The protein below binds the small molecule below.
Small molecule (SMILES): CC(=O)N[C@@H]1[C@@H](O)[C@H](O)[C@@H](CO)O[C@H]1O

Binding-site contacts:
Ligand atom O5 contacts residue ALA737 of chain 1.C at 4.2 Å.
Ligand atom C7 contacts residue ASN1105 of chain 1.C at 3.1 Å.
Ligand atom C8 contacts residue LYS1104 of chain 1.C at 4.0 Å.
Ligand atom O6 contacts residue ALA737 of chain 1.C at 3.8 Å.
Ligand atom C5 contacts residue ALA737 of chain 1.C at 3.8 Å (hydrophobic).
Ligand atom O5 contacts residue ASN1105 of chain 1.C at 2.4 Å (h-bond).
Ligand atom C5 contacts residue ASN1105 of chain 1.C at 3.6 Å.
Ligand atom C2 contacts residue ASN1105 of chain 1.C at 2.4 Å.
Ligand atom C3 contacts residue ASN1105 of chain 1.C at 3.7 Å.
Ligand atom C4 contacts residue ASN1105 of chain 1.C at 4.2 Å.
Ligand atom C1 contacts residue ASN1105 of chain 1.C at 1.4 Å.
Ligand atom C8 contacts residue ASN1105 of chain 1.C at 3.9 Å.
Ligand atom N2 contacts residue ASN1105 of chain 1.C at 2.8 Å (h-bond).
Ligand atom C8 contacts residue GLU1103 of chain 1.C at 4.1 Å.
Ligand atom O7 contacts residue ASN1105 of chain 1.C at 3.0 Å (h-bond).
Ligand atom C6 contacts residue ALA737 of chain 1.C at 2.9 Å (hydrophobic).

Sequence of chain 1.C:
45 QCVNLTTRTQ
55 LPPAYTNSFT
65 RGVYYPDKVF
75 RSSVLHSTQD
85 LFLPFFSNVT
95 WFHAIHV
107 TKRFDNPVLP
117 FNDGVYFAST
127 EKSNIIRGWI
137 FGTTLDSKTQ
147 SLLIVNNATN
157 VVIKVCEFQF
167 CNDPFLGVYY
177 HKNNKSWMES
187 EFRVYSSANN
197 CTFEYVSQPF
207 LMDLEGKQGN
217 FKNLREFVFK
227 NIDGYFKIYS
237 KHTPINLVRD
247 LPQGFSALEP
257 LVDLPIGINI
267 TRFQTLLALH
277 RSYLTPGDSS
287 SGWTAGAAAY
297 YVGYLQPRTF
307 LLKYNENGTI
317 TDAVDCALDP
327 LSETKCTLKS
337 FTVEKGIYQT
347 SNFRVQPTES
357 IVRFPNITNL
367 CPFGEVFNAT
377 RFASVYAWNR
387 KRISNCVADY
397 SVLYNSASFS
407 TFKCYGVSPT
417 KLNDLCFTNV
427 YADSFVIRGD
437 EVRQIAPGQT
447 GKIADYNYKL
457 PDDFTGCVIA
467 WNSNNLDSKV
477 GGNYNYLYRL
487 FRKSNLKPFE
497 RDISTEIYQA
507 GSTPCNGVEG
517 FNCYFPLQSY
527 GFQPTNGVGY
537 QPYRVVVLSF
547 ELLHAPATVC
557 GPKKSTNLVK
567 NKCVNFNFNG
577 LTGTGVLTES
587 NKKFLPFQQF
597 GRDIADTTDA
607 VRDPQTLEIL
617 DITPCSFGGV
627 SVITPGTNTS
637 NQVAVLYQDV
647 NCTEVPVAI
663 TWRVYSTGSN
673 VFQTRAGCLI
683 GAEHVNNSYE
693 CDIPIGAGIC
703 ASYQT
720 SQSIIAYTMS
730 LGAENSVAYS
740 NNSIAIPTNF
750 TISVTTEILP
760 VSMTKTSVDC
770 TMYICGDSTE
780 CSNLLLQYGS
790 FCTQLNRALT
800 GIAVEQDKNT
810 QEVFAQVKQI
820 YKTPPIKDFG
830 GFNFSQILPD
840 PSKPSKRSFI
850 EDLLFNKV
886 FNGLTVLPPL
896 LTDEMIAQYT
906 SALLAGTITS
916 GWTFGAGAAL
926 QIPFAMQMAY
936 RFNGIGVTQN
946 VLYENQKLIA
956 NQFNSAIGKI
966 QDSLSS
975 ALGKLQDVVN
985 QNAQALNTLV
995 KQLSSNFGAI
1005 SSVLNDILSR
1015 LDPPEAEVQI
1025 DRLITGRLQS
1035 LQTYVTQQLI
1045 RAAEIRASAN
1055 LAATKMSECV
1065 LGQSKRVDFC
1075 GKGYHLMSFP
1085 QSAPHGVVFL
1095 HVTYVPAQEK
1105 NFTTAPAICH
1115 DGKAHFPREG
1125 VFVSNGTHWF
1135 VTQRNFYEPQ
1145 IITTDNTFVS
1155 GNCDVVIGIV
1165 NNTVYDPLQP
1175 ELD